Sequence of chain 31.A:
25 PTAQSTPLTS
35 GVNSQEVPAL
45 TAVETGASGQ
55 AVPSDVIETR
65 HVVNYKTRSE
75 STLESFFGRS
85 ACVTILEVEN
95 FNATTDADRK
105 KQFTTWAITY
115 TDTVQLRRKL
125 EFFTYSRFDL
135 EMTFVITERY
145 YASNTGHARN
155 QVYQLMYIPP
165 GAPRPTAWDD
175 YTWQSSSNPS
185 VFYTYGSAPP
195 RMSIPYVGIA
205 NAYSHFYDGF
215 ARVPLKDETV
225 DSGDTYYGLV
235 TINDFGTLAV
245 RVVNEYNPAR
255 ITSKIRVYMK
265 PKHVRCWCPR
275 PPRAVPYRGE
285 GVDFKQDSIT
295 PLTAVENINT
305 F

Binding-site contacts:
Ligand atom C10 contacts residue TYR145 of chain 32.A at 3.6 Å (hydrophobic).
Ligand atom C8 contacts residue ALA146 of chain 32.A at 4.4 Å (hydrophobic).
Ligand atom C5 contacts residue TYR145 of chain 32.A at 3.3 Å (hydrophobic).
Ligand atom O4 contacts residue PRO252 of chain 31.A at 4.0 Å.
Ligand atom C11 contacts residue TYR250 of chain 31.A at 3.0 Å (hydrophobic).
Ligand atom C6 contacts residue ALA146 of chain 32.A at 4.3 Å (hydrophobic).
Ligand atom C3 contacts residue PRO252 of chain 31.A at 4.4 Å (hydrophobic).
Ligand atom C11 contacts residue ARG143 of chain 32.A at 3.9 Å.
Ligand atom O4 contacts residue TYR145 of chain 32.A at 4.2 Å.
Ligand atom O1A contacts residue SER147 of chain 32.A at 3.1 Å (h-bond).
Ligand atom C10 contacts residue TYR250 of chain 31.A at 2.8 Å (hydrophobic).
Ligand atom O1B contacts residue ALA146 of chain 32.A at 4.3 Å.
Ligand atom O9 contacts residue ALA146 of chain 32.A at 3.3 Å.
Ligand atom O1B contacts residue SER147 of chain 32.A at 2.7 Å (h-bond).
Ligand atom O1A contacts residue ALA146 of chain 32.A at 3.2 Å.
Ligand atom C4 contacts residue TYR145 of chain 32.A at 3.6 Å (hydrophobic).
Ligand atom O10 contacts residue TYR250 of chain 31.A at 2.2 Å (h-bond).
Ligand atom O8 contacts residue TYR145 of chain 32.A at 4.2 Å.
Ligand atom O1B contacts residue PRO252 of chain 31.A at 3.4 Å.
Ligand atom N5 contacts residue TYR145 of chain 32.A at 2.6 Å (h-bond).
Ligand atom O4 contacts residue TYR250 of chain 31.A at 3.0 Å.
Ligand atom C4 contacts residue TYR250 of chain 31.A at 4.2 Å (hydrophobic).
Ligand atom O10 contacts residue ASN96 of chain 31.A at 4.2 Å.
Ligand atom C1 contacts residue SER147 of chain 32.A at 3.6 Å.
Ligand atom C8 contacts residue TYR145 of chain 32.A at 4.2 Å (hydrophobic).
Ligand atom N5 contacts residue TYR250 of chain 31.A at 3.8 Å.
Ligand atom C4 contacts residue PRO252 of chain 31.A at 4.3 Å (hydrophobic).
Ligand atom C11 contacts residue TYR145 of chain 32.A at 3.7 Å (hydrophobic).
Ligand atom C9 contacts residue ALA146 of chain 32.A at 4.4 Å (hydrophobic).
Ligand atom C5 contacts residue TYR250 of chain 31.A at 4.3 Å (hydrophobic).
Ligand atom C1 contacts residue ALA146 of chain 32.A at 4.0 Å (hydrophobic).
Ligand atom C1 contacts residue PRO252 of chain 31.A at 4.1 Å (hydrophobic).
Ligand atom C6 contacts residue TYR145 of chain 32.A at 3.4 Å (hydrophobic).
Ligand atom O4 contacts residue ASN251 of chain 31.A at 4.3 Å.
Ligand atom C7 contacts residue TYR145 of chain 32.A at 3.9 Å (hydrophobic).

The protein below binds the small molecule below.
Small molecule (SMILES): CC(=O)N[C@H]1[C@H]([C@H](O)[C@H](O)CO)O[C@@](O)(C(=O)O)C[C@@H]1O

Sequence of chain 32.A:
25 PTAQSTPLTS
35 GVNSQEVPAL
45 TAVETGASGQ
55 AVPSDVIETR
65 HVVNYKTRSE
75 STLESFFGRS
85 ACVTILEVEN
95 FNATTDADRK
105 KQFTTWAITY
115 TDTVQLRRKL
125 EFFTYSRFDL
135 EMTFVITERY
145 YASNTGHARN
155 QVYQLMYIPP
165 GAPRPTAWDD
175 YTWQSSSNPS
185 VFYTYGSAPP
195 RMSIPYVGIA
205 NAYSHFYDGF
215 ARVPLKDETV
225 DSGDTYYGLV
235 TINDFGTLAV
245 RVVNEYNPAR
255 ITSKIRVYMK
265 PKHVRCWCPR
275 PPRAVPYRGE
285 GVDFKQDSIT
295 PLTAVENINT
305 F